Sequence of chain 1.A:
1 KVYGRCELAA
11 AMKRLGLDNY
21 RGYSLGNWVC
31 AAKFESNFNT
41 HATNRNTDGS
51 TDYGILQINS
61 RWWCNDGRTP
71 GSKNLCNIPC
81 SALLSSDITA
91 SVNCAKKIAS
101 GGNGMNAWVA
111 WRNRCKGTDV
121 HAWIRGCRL

Binding-site contacts:
Ligand atom O7 contacts residue ILE58 of chain 1.A at 3.4 Å.
Ligand atom O7 contacts residue ASN59 of chain 1.A at 2.9 Å (h-bond).
Ligand atom C7 contacts residue ASN59 of chain 1.A at 3.8 Å.
Ligand atom C6 contacts residue ASP52 of chain 1.A at 3.7 Å.
Ligand atom C1 contacts residue ASN46 of chain 1.A at 3.9 Å.
Ligand atom N2 contacts residue ALA107 of chain 1.A at 3.1 Å (h-bond).
Ligand atom C8 contacts residue TRP108 of chain 1.A at 3.7 Å (hydrophobic).
Ligand atom C8 contacts residue ALA107 of chain 1.A at 3.8 Å (hydrophobic).
Ligand atom C2 contacts residue GLN57 of chain 1.A at 3.2 Å.
Ligand atom N2 contacts residue GLN57 of chain 1.A at 3.5 Å (h-bond).
Ligand atom O4 contacts residue ASP48 of chain 1.A at 3.5 Å (salt-bridge).
Ligand atom O1 contacts residue ALA107 of chain 1.A at 3.6 Å.
Ligand atom O1 contacts residue TRP108 of chain 1.A at 3.5 Å.
Ligand atom C3 contacts residue ALA107 of chain 1.A at 3.8 Å (hydrophobic).
Ligand atom C1 contacts residue GLN57 of chain 1.A at 3.2 Å.
Ligand atom O3 contacts residue ASN59 of chain 1.A at 3.0 Å (h-bond).
Ligand atom O6 contacts residue ARG61 of chain 1.A at 3.4 Å (salt-bridge).
Ligand atom O1 contacts residue VAL109 of chain 1.A at 3.1 Å (h-bond).
Ligand atom O5 contacts residue GLN57 of chain 1.A at 3.8 Å.
Ligand atom O1 contacts residue GLU35 of chain 1.A at 2.8 Å (salt-bridge).
Ligand atom C6 contacts residue ASN59 of chain 1.A at 3.9 Å.
Ligand atom O5 contacts residue GLU35 of chain 1.A at 3.8 Å.
Ligand atom O6 contacts residue TRP62 of chain 1.A at 4.0 Å.
Ligand atom C8 contacts residue ILE98 of chain 1.A at 3.6 Å (hydrophobic).
Ligand atom C7 contacts residue ALA107 of chain 1.A at 3.8 Å (hydrophobic).
Ligand atom O7 contacts residue VAL109 of chain 1.A at 3.4 Å.
Ligand atom C6 contacts residue SER50 of chain 1.A at 3.9 Å.
Ligand atom C2 contacts residue ASP52 of chain 1.A at 3.9 Å.
Ligand atom O6 contacts residue ASN59 of chain 1.A at 3.9 Å.
Ligand atom C7 contacts residue GLN57 of chain 1.A at 3.6 Å.
Ligand atom C2 contacts residue ALA107 of chain 1.A at 4.0 Å (hydrophobic).
Ligand atom C6 contacts residue ASN46 of chain 1.A at 3.8 Å.
Ligand atom O5 contacts residue ASP52 of chain 1.A at 3.8 Å.
Ligand atom C5 contacts residue ASN46 of chain 1.A at 3.9 Å.
Ligand atom C1 contacts residue GLU35 of chain 1.A at 3.6 Å.
Ligand atom C6 contacts residue ARG61 of chain 1.A at 4.0 Å.
Ligand atom O7 contacts residue GLN57 of chain 1.A at 3.3 Å (h-bond).
Ligand atom O7 contacts residue TRP63 of chain 1.A at 3.7 Å.
Ligand atom C4 contacts residue ASP52 of chain 1.A at 3.7 Å.
Ligand atom N2 contacts residue TRP108 of chain 1.A at 3.9 Å.

This protein binds this small molecule.
Small molecule (SMILES): CC(=O)N[C@@H]1[C@@H](O)[C@H](O[C@@H]2O[C@H](CO)[C@@H](O)[C@H](O)[C@H]2NC(C)=O)[C@@H](CO)O[C@@H]1O